Sequence of chain 1.F:
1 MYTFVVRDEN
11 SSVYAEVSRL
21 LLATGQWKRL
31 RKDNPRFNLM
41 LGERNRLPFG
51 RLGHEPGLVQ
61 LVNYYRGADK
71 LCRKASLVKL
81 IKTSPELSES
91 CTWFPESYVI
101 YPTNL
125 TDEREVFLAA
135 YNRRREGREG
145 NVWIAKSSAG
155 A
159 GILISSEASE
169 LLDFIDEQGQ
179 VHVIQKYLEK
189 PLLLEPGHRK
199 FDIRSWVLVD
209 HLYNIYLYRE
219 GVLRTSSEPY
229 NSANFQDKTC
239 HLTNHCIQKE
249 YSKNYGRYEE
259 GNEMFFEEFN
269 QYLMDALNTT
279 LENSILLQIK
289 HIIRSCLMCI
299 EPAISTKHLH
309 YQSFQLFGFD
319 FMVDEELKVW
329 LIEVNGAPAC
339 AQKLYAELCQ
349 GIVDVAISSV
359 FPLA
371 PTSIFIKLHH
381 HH

The small molecule below binds the protein below.
Small molecule (SMILES): Nc1ncnc2c1ncn2[C@@H]1O[C@H](CO[P](=O)(O)O[P](=O)(O)CP(=O)(O)O)[C@@H](O)[C@H]1O

Binding-site contacts:
Ligand atom O1G contacts residue ARG222 of chain 1.F at 3.4 Å (salt-bridge).
Ligand atom O2G contacts residue GLU331 of chain 1.F at 3.3 Å (salt-bridge).
Ligand atom C6 contacts residue GLN183 of chain 1.F at 3.7 Å.
Ligand atom C8 contacts residue LYS150 of chain 1.F at 3.3 Å.
Ligand atom C5' contacts residue ASN242 of chain 1.F at 3.1 Å.
Ligand atom C3B contacts residue ASN242 of chain 1.F at 3.0 Å.
Ligand atom O2' contacts residue LYS198 of chain 1.F at 3.4 Å.
Ligand atom N6 contacts residue ILE148 of chain 1.F at 3.8 Å.
Ligand atom C3' contacts residue THR241 of chain 1.F at 3.4 Å.
Ligand atom N6 contacts residue LYS184 of chain 1.F at 2.6 Å (salt-bridge).
Ligand atom N7 contacts residue GLN183 of chain 1.F at 3.3 Å (h-bond).
Ligand atom C6 contacts residue LYS184 of chain 1.F at 3.7 Å.
Ligand atom N1 contacts residue TYR185 of chain 1.F at 3.6 Å.
Ligand atom N3 contacts residue TYR185 of chain 1.F at 3.6 Å.
Ligand atom O2' contacts residue THR241 of chain 1.F at 3.4 Å (h-bond).
Ligand atom C5 contacts residue GLN183 of chain 1.F at 3.8 Å.
Ligand atom O2G contacts residue ASP318 of chain 1.F at 2.0 Å (salt-bridge).
Ligand atom O1B contacts residue LYS74 of chain 1.F at 3.3 Å (salt-bridge).
Ligand atom O3G contacts residue ASN333 of chain 1.F at 2.8 Å (h-bond).
Ligand atom O1B contacts residue MG1 of chain 1.V at 2.5 Å.
Ligand atom O2' contacts residue HIS239 of chain 1.F at 3.5 Å (h-bond).
Ligand atom PG contacts residue GLU331 of chain 1.F at 3.2 Å.
Ligand atom N7 contacts residue LYS150 of chain 1.F at 2.8 Å (salt-bridge).
Ligand atom PG contacts residue ASP318 of chain 1.F at 3.4 Å.
Ligand atom C2 contacts residue TYR185 of chain 1.F at 3.6 Å (hydrophobic).
Ligand atom O2G contacts residue ARG222 of chain 1.F at 3.8 Å.
Ligand atom N6 contacts residue GLN183 of chain 1.F at 2.9 Å (h-bond).
Ligand atom O1B contacts residue GLU331 of chain 1.F at 2.6 Å (salt-bridge).
Ligand atom O2' contacts residue MET320 of chain 1.F at 3.8 Å.
Ligand atom O2A contacts residue LYS150 of chain 1.F at 3.2 Å.
Ligand atom C2 contacts residue LYS198 of chain 1.F at 3.2 Å.
Ligand atom O3' contacts residue THR241 of chain 1.F at 2.0 Å (h-bond).
Ligand atom C2 contacts residue LEU186 of chain 1.F at 3.5 Å (hydrophobic).
Ligand atom N3 contacts residue LYS198 of chain 1.F at 2.7 Å (salt-bridge).
Ligand atom O2A contacts residue LYS74 of chain 1.F at 3.5 Å.
Ligand atom PB contacts residue MG1 of chain 1.V at 3.8 Å.
Ligand atom O3G contacts residue GLU331 of chain 1.F at 2.0 Å (salt-bridge).
Ligand atom C4' contacts residue ASN242 of chain 1.F at 3.7 Å.
Ligand atom O3G contacts residue MG1 of chain 1.V at 2.2 Å.
Ligand atom N1 contacts residue LEU186 of chain 1.F at 2.9 Å (h-bond).